Sequence of chain 1.C:
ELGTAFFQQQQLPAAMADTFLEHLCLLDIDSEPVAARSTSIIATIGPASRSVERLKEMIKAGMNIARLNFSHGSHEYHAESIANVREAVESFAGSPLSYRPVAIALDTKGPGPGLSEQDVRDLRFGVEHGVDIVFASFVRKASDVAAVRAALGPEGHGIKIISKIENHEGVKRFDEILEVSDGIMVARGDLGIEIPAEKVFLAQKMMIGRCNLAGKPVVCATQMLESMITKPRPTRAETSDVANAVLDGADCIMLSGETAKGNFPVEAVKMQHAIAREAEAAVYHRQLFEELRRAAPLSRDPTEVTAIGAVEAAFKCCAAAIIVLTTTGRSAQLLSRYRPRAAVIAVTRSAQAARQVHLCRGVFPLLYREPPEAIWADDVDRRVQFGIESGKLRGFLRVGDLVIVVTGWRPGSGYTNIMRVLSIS

Binding-site contacts:
Ligand atom C6 contacts residue LEU347 of chain 1.C at 3.6 Å (hydrophobic).
Ligand atom O1 contacts residue GLY434 of chain 1.C at 3.8 Å.
Ligand atom C6 contacts residue THR438 of chain 1.C at 3.4 Å.
Ligand atom O2 contacts residue LEU347 of chain 1.C at 3.6 Å.
Ligand atom O5P contacts residue SER435 of chain 1.C at 2.8 Å (h-bond).
Ligand atom C6 contacts residue SER353 of chain 1.C at 3.7 Å.
Ligand atom O3 contacts residue ARG432 of chain 1.C at 2.6 Å (salt-bridge).
Ligand atom C3 contacts residue GLY434 of chain 1.C at 3.5 Å.
Ligand atom O5P contacts residue THR349 of chain 1.C at 3.3 Å (h-bond).
Ligand atom O3P contacts residue PRO433 of chain 1.C at 3.6 Å.
Ligand atom C3 contacts residue ARG432 of chain 1.C at 3.3 Å.
Ligand atom O4P contacts residue SER353 of chain 1.C at 2.6 Å (h-bond).
Ligand atom P1 contacts residue ARG405 of chain 1.C at 3.7 Å.
Ligand atom C4 contacts residue GLY434 of chain 1.C at 3.4 Å.
Ligand atom P2 contacts residue THR348 of chain 1.C at 3.5 Å.
Ligand atom O5 contacts residue LEU347 of chain 1.C at 3.6 Å (h-bond).
Ligand atom C5 contacts residue GLY434 of chain 1.C at 3.5 Å.
Ligand atom O6P contacts residue GLY436 of chain 1.C at 2.9 Å (h-bond).
Ligand atom O2P contacts residue THR349 of chain 1.C at 3.7 Å.
Ligand atom O4P contacts residue THR348 of chain 1.C at 2.6 Å (h-bond).
Ligand atom P2 contacts residue SER435 of chain 1.C at 3.4 Å.
Ligand atom O3 contacts residue GLY430 of chain 1.C at 3.2 Å.
Ligand atom O6P contacts residue SER353 of chain 1.C at 3.7 Å.
Ligand atom O4 contacts residue TYR437 of chain 1.C at 2.9 Å (h-bond).
Ligand atom O6 contacts residue THR348 of chain 1.C at 3.6 Å.
Ligand atom O1P contacts residue ARG405 of chain 1.C at 2.8 Å (salt-bridge).
Ligand atom P2 contacts residue SER353 of chain 1.C at 3.6 Å.
Ligand atom C4 contacts residue THR438 of chain 1.C at 3.7 Å.
Ligand atom O5P contacts residue THR348 of chain 1.C at 3.6 Å (h-bond).
Ligand atom O1P contacts residue TRP398 of chain 1.C at 2.8 Å (h-bond).
Ligand atom O6P contacts residue SER435 of chain 1.C at 3.0 Å (h-bond).
Ligand atom O4 contacts residue GLY436 of chain 1.C at 3.7 Å.
Ligand atom O5P contacts residue THR350 of chain 1.C at 2.6 Å (h-bond).
Ligand atom O2 contacts residue GLY430 of chain 1.C at 3.3 Å (h-bond).
Ligand atom O4 contacts residue GLY434 of chain 1.C at 2.6 Å (h-bond).
Ligand atom O3P contacts residue GLY434 of chain 1.C at 2.8 Å (h-bond).
Ligand atom O6 contacts residue SER435 of chain 1.C at 3.8 Å.
Ligand atom O6 contacts residue THR349 of chain 1.C at 3.3 Å (h-bond).
Ligand atom O4 contacts residue THR438 of chain 1.C at 3.4 Å (h-bond).
Ligand atom O2P contacts residue ARG405 of chain 1.C at 2.7 Å (salt-bridge).

This protein binds this small molecule.
Small molecule (SMILES): O=P(O)(O)OC[C@H]1O[C@](O)(COP(=O)(O)O)[C@@H](O)[C@@H]1O